This protein binds this small molecule.
Small molecule (SMILES): O=C1CS[C@@H](c2ccccn2)N1c1cccc(Cl)c1

Sequence of chain 1.A:
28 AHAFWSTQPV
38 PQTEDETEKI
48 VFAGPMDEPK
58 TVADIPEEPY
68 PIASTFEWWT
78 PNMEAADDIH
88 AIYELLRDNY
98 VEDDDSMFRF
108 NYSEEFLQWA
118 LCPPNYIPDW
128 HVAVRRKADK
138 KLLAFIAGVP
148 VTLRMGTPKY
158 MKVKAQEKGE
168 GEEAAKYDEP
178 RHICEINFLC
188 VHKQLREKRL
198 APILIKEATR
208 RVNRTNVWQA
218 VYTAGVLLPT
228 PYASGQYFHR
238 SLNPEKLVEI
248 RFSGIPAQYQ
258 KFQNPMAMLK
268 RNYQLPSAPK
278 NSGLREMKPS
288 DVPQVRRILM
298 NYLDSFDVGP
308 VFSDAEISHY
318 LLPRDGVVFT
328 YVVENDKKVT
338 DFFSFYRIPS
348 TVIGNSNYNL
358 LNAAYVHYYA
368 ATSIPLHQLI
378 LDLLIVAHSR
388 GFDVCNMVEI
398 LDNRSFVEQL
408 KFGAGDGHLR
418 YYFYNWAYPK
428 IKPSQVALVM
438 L

Binding-site contacts:
Ligand atom CAQ contacts residue SER347 of chain 1.A at 3.8 Å.
Ligand atom NAL contacts residue SER347 of chain 1.A at 2.7 Å (h-bond).
Ligand atom CAF contacts residue VAL98 of chain 1.A at 3.9 Å (hydrophobic).
Ligand atom CAG contacts residue TYR234 of chain 1.A at 3.9 Å (hydrophobic).
Ligand atom SAM contacts residue SER347 of chain 1.A at 3.8 Å.
Ligand atom CAO contacts residue PHE107 of chain 1.A at 4.0 Å (hydrophobic).
Ligand atom CAJ contacts residue TYR362 of chain 1.A at 3.5 Å (hydrophobic).
Ligand atom CAE contacts residue HIS236 of chain 1.A at 3.5 Å.
Ligand atom CAF contacts residue PHE107 of chain 1.A at 3.4 Å (hydrophobic).
Ligand atom OAA contacts residue TYR362 of chain 1.A at 3.0 Å (h-bond).
Ligand atom CAF contacts residue ARG106 of chain 1.A at 3.6 Å.
Ligand atom CAJ contacts residue PHE107 of chain 1.A at 3.8 Å (hydrophobic).
Ligand atom CAC contacts residue PHE107 of chain 1.A at 3.9 Å (hydrophobic).
Ligand atom CAC contacts residue VAL98 of chain 1.A at 3.3 Å (hydrophobic).
Ligand atom CAJ contacts residue ASN393 of chain 1.A at 4.0 Å.
Ligand atom CAC contacts residue PHE105 of chain 1.A at 3.9 Å (hydrophobic).
Ligand atom SAM contacts residue PHE105 of chain 1.A at 3.4 Å.
Ligand atom NAL contacts residue PHE105 of chain 1.A at 3.7 Å.
Ligand atom CAD contacts residue ASP100 of chain 1.A at 3.3 Å.
Ligand atom CAC contacts residue GLU99 of chain 1.A at 3.8 Å.
Ligand atom OAA contacts residue ALA360 of chain 1.A at 3.5 Å.
Ligand atom CAF contacts residue SER347 of chain 1.A at 3.3 Å.
Ligand atom CAH contacts residue HIS236 of chain 1.A at 3.7 Å.
Ligand atom CL contacts residue PHE107 of chain 1.A at 3.4 Å.
Ligand atom CAK contacts residue SER347 of chain 1.A at 3.1 Å.
Ligand atom CL contacts residue TYR234 of chain 1.A at 3.3 Å.
Ligand atom CAK contacts residue LEU358 of chain 1.A at 3.6 Å (hydrophobic).
Ligand atom CAN contacts residue TYR362 of chain 1.A at 3.8 Å (hydrophobic).
Ligand atom CAR contacts residue PHE249 of chain 1.A at 3.9 Å (hydrophobic).
Ligand atom NAS contacts residue PHE249 of chain 1.A at 3.9 Å.
Ligand atom SAM contacts residue PHE249 of chain 1.A at 3.9 Å.
Ligand atom CAI contacts residue ASP100 of chain 1.A at 3.9 Å.
Ligand atom CAQ contacts residue PHE105 of chain 1.A at 3.7 Å (hydrophobic).
Ligand atom SAM contacts residue LEU358 of chain 1.A at 3.7 Å.
Ligand atom OAA contacts residue ASN393 of chain 1.A at 2.7 Å (h-bond).
Ligand atom CAC contacts residue ASP100 of chain 1.A at 3.8 Å.
Ligand atom CAD contacts residue GLU99 of chain 1.A at 3.6 Å.
Ligand atom CL contacts residue TYR362 of chain 1.A at 3.7 Å.
Ligand atom CAN contacts residue SER347 of chain 1.A at 3.8 Å.
Ligand atom CAN contacts residue ASN393 of chain 1.A at 3.8 Å.